The small molecule below binds the protein below.
Small molecule (SMILES): C[C@H](CCC(=O)O)[C@H]1CC[C@H]2[C@@H]3CC[C@@H]4C[C@H](O)CC[C@]4(C)[C@H]3C[C@H](O)[C@]12C

Sequence of chain 1.A:
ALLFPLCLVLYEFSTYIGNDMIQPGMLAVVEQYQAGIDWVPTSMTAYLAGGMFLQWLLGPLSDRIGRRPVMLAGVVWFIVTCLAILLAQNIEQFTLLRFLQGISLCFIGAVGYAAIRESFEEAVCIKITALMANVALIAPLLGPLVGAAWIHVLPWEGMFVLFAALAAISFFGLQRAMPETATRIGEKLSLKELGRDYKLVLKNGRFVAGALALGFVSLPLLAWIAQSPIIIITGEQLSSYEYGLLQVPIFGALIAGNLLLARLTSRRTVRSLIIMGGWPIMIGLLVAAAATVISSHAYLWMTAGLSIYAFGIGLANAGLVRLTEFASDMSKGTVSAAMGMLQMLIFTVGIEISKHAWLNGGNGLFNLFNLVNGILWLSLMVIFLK

Binding-site contacts:
Ligand atom C17 contacts residue TYR30 of chain 1.A at 4.2 Å (hydrophobic).
Ligand atom C18 contacts residue MET58 of chain 1.A at 3.6 Å (hydrophobic).
Ligand atom C14 contacts residue LEU236 of chain 1.A at 4.2 Å (hydrophobic).
Ligand atom C2 contacts residue ASP34 of chain 1.A at 3.6 Å.
Ligand atom C18 contacts residue LEU236 of chain 1.A at 4.2 Å (hydrophobic).
Ligand atom C1 contacts residue PRO154 of chain 1.A at 4.4 Å (hydrophobic).
Ligand atom O2 contacts residue TYR30 of chain 1.A at 3.5 Å.
Ligand atom O3 contacts residue SER350 of chain 1.A at 3.7 Å.
Ligand atom C5 contacts residue LEU236 of chain 1.A at 3.9 Å (hydrophobic).
Ligand atom O1 contacts residue PGE1 of chain 1.G at 3.5 Å.
Ligand atom O2 contacts residue PRO154 of chain 1.A at 3.4 Å.
Ligand atom O1 contacts residue TYR30 of chain 1.A at 4.2 Å.
Ligand atom C5 contacts residue ILE239 of chain 1.A at 4.0 Å (hydrophobic).
Ligand atom C7 contacts residue TYR30 of chain 1.A at 4.3 Å (hydrophobic).
Ligand atom C13 contacts residue PGE1 of chain 1.G at 4.1 Å.
Ligand atom C1 contacts residue ASP34 of chain 1.A at 3.3 Å.
Ligand atom C15 contacts residue LEU119 of chain 1.A at 4.0 Å (hydrophobic).
Ligand atom O2 contacts residue ASP34 of chain 1.A at 3.5 Å (salt-bridge).
Ligand atom C23 contacts residue GLN69 of chain 1.A at 3.9 Å.
Ligand atom C11 contacts residue TYR30 of chain 1.A at 3.8 Å (hydrophobic).
Ligand atom C18 contacts residue ASN33 of chain 1.A at 3.9 Å.
Ligand atom C3 contacts residue ASP34 of chain 1.A at 3.9 Å.
Ligand atom C15 contacts residue TYR30 of chain 1.A at 3.8 Å (hydrophobic).
Ligand atom C22 contacts residue GLN69 of chain 1.A at 3.9 Å.
Ligand atom C16 contacts residue TYR30 of chain 1.A at 4.0 Å (hydrophobic).
Ligand atom C1 contacts residue TYR30 of chain 1.A at 4.2 Å (hydrophobic).
Ligand atom C2 contacts residue TYR30 of chain 1.A at 3.6 Å (hydrophobic).
Ligand atom C20 contacts residue MET358 of chain 1.A at 3.4 Å (hydrophobic).
Ligand atom C3 contacts residue ASN33 of chain 1.A at 3.8 Å.
Ligand atom C6 contacts residue ILE239 of chain 1.A at 4.1 Å (hydrophobic).
Ligand atom C24 contacts residue GLN357 of chain 1.A at 4.0 Å.
Ligand atom C8 contacts residue LEU119 of chain 1.A at 4.0 Å (hydrophobic).
Ligand atom C20 contacts residue LEU62 of chain 1.A at 3.9 Å (hydrophobic).
Ligand atom C18 contacts residue LEU62 of chain 1.A at 3.5 Å (hydrophobic).
Ligand atom O2 contacts residue ALA150 of chain 1.A at 3.4 Å (h-bond).
Ligand atom C8 contacts residue TYR30 of chain 1.A at 4.0 Å (hydrophobic).
Ligand atom C7 contacts residue ASN33 of chain 1.A at 3.7 Å.
Ligand atom O4 contacts residue GLY123 of chain 1.A at 3.6 Å.
Ligand atom C14 contacts residue PGE1 of chain 1.G at 4.2 Å.
Ligand atom O3 contacts residue GLN69 of chain 1.A at 3.3 Å (h-bond).